Binding-site contacts:
Ligand atom O25 contacts residue LEU354 of chain 1.A at 3.8 Å.
Ligand atom C14 contacts residue PHE177 of chain 1.A at 3.5 Å (hydrophobic).
Ligand atom N15 contacts residue MET375 of chain 1.A at 3.5 Å.
Ligand atom C18 contacts residue PHE177 of chain 1.A at 3.7 Å (hydrophobic).
Ligand atom N10 contacts residue ILE379 of chain 1.A at 3.8 Å.
Ligand atom N13 contacts residue PHE177 of chain 1.A at 3.6 Å.
Ligand atom N19 contacts residue LEU354 of chain 1.A at 3.9 Å.
Ligand atom C24 contacts residue MET186 of chain 1.A at 3.5 Å (hydrophobic).
Ligand atom C14 contacts residue GLU178 of chain 1.A at 3.6 Å.
Ligand atom C23 contacts residue LEU94 of chain 1.A at 3.8 Å (hydrophobic).
Ligand atom C9 contacts residue PHE177 of chain 1.A at 3.6 Å (hydrophobic).
Ligand atom C22 contacts residue LEU354 of chain 1.A at 3.7 Å (hydrophobic).
Ligand atom C6 contacts residue GLU178 of chain 1.A at 3.5 Å.
Ligand atom C22 contacts residue LEU94 of chain 1.A at 3.8 Å (hydrophobic).
Ligand atom C11 contacts residue PHE177 of chain 1.A at 3.5 Å (hydrophobic).
Ligand atom O25 contacts residue ASN358 of chain 1.A at 3.0 Å (h-bond).
Ligand atom C3 contacts residue LEU372 of chain 1.A at 3.5 Å (hydrophobic).
Ligand atom N15 contacts residue ASN358 of chain 1.A at 2.8 Å (h-bond).
Ligand atom O25 contacts residue MET186 of chain 1.A at 3.2 Å.
Ligand atom N17 contacts residue LEU354 of chain 1.A at 3.6 Å.
Ligand atom C24 contacts residue HIS355 of chain 1.A at 3.3 Å.
Ligand atom C1 contacts residue LEU372 of chain 1.A at 3.6 Å (hydrophobic).
Ligand atom N19 contacts residue PHE177 of chain 1.A at 3.7 Å.
Ligand atom C2 contacts residue LEU372 of chain 1.A at 3.4 Å (hydrophobic).
Ligand atom N17 contacts residue ASN358 of chain 1.A at 3.2 Å (h-bond).
Ligand atom N12 contacts residue ILE379 of chain 1.A at 3.7 Å.
Ligand atom N13 contacts residue MET375 of chain 1.A at 3.8 Å.
Ligand atom C21 contacts residue MET186 of chain 1.A at 3.5 Å (hydrophobic).
Ligand atom C21 contacts residue LEU354 of chain 1.A at 3.5 Å (hydrophobic).
Ligand atom N12 contacts residue PHE177 of chain 1.A at 3.5 Å.
Ligand atom C20 contacts residue PHE177 of chain 1.A at 3.9 Å (hydrophobic).
Ligand atom C5 contacts residue HIS369 of chain 1.A at 3.7 Å.
Ligand atom N10 contacts residue PHE177 of chain 1.A at 3.4 Å.
Ligand atom N15 contacts residue GLU178 of chain 1.A at 2.7 Å (salt-bridge).
Ligand atom N17 contacts residue PHE177 of chain 1.A at 3.8 Å.
Ligand atom N13 contacts residue GLU178 of chain 1.A at 3.6 Å.
Ligand atom C23 contacts residue TRP351 of chain 1.A at 3.6 Å (hydrophobic).
Ligand atom N16 contacts residue PHE177 of chain 1.A at 3.5 Å.
Ligand atom C14 contacts residue MET375 of chain 1.A at 3.8 Å (hydrophobic).
Ligand atom C20 contacts residue LEU354 of chain 1.A at 3.6 Å (hydrophobic).

The protein below binds the small molecule below.
Small molecule (SMILES): Nc1nc(NCCc2ccc(O)cc2)nc2nc(-c3ccco3)nn12

Sequence of chain 1.A:
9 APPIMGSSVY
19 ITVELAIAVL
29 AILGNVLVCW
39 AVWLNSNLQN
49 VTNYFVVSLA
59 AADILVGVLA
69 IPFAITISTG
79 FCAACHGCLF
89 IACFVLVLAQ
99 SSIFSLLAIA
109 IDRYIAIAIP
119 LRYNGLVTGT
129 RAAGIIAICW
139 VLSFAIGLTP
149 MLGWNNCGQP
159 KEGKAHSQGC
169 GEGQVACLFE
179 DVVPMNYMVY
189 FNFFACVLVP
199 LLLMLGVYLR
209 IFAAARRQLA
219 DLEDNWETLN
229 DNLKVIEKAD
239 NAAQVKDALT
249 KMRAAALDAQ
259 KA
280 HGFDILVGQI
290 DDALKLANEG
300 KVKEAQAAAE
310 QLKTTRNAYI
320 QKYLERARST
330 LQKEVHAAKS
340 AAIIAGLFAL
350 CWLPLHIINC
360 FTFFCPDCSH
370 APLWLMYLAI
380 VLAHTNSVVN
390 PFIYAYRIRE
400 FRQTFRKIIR